A small-molecule ligand and the protein it binds are described below.
Small molecule (SMILES): Cc1cccc(Oc2nc(N3CCN(c4ccccn4)CC3)nc3[nH]cnc23)c1

Sequence of chain 1.B:
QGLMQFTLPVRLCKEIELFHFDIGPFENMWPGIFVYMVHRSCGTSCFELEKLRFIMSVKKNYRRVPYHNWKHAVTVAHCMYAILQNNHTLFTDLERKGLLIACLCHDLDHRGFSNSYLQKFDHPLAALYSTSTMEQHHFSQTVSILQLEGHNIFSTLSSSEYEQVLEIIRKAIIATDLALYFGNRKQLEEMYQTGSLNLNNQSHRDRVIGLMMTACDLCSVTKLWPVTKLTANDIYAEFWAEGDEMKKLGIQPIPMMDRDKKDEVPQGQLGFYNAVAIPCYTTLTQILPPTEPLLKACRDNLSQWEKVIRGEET

Binding-site contacts:
Ligand atom C28 contacts residue PRO266 of chain 1.B at 3.6 Å (hydrophobic).
Ligand atom C12 contacts residue GLN280 of chain 1.B at 3.5 Å.
Ligand atom C29 contacts residue GLU275 of chain 1.B at 3.5 Å.
Ligand atom O13 contacts residue PHE250 of chain 1.B at 3.5 Å.
Ligand atom C6 contacts residue MET267 of chain 1.B at 3.5 Å (hydrophobic).
Ligand atom N3 contacts residue PHE283 of chain 1.B at 3.5 Å.
Ligand atom C14 contacts residue ILE246 of chain 1.B at 3.2 Å (hydrophobic).
Ligand atom C27 contacts residue VAL276 of chain 1.B at 3.5 Å (hydrophobic).
Ligand atom N21 contacts residue PHE283 of chain 1.B at 3.3 Å.
Ligand atom C11 contacts residue PHE250 of chain 1.B at 3.6 Å (hydrophobic).
Ligand atom C15 contacts residue PHE250 of chain 1.B at 2.9 Å (hydrophobic).
Ligand atom C26 contacts residue PHE283 of chain 1.B at 3.6 Å (hydrophobic).
Ligand atom C19 contacts residue GLY279 of chain 1.B at 3.6 Å.
Ligand atom N21 contacts residue GLY279 of chain 1.B at 3.4 Å (h-bond).
Ligand atom C2 contacts residue MET267 of chain 1.B at 3.6 Å (hydrophobic).
Ligand atom C4 contacts residue MET267 of chain 1.B at 3.4 Å (hydrophobic).
Ligand atom N1 contacts residue PHE283 of chain 1.B at 3.5 Å.
Ligand atom C2 contacts residue PHE283 of chain 1.B at 3.4 Å (hydrophobic).
Ligand atom C19 contacts residue TYR247 of chain 1.B at 3.7 Å (hydrophobic).
Ligand atom C23 contacts residue GLN280 of chain 1.B at 3.6 Å.
Ligand atom C27 contacts residue TYR247 of chain 1.B at 3.5 Å (hydrophobic).
Ligand atom N1 contacts residue MET267 of chain 1.B at 3.5 Å (h-bond).
Ligand atom C26 contacts residue GLN280 of chain 1.B at 3.5 Å.
Ligand atom C6 contacts residue PHE283 of chain 1.B at 3.7 Å (hydrophobic).
Ligand atom C4 contacts residue PHE283 of chain 1.B at 3.7 Å (hydrophobic).
Ligand atom C14 contacts residue GLN280 of chain 1.B at 3.4 Å.
Ligand atom N20 contacts residue TYR247 of chain 1.B at 2.8 Å (h-bond).
Ligand atom C16 contacts residue ILE246 of chain 1.B at 3.6 Å (hydrophobic).
Ligand atom C25 contacts residue GLY279 of chain 1.B at 3.3 Å.
Ligand atom N3 contacts residue MET267 of chain 1.B at 3.5 Å (h-bond).
Ligand atom N20 contacts residue MET267 of chain 1.B at 3.6 Å.
Ligand atom C16 contacts residue GLN280 of chain 1.B at 3.0 Å.
Ligand atom C23 contacts residue GLY279 of chain 1.B at 3.3 Å.
Ligand atom C28 contacts residue MET267 of chain 1.B at 3.7 Å (hydrophobic).
Ligand atom C26 contacts residue GLY279 of chain 1.B at 3.3 Å.
Ligand atom C15 contacts residue ILE246 of chain 1.B at 3.4 Å (hydrophobic).
Ligand atom C19 contacts residue MET267 of chain 1.B at 3.6 Å (hydrophobic).
Ligand atom C23 contacts residue TYR247 of chain 1.B at 2.8 Å (hydrophobic).
Ligand atom C28 contacts residue GLU275 of chain 1.B at 3.6 Å.
Ligand atom C5 contacts residue MET267 of chain 1.B at 3.4 Å (hydrophobic).